Sequence of chain 5.A:
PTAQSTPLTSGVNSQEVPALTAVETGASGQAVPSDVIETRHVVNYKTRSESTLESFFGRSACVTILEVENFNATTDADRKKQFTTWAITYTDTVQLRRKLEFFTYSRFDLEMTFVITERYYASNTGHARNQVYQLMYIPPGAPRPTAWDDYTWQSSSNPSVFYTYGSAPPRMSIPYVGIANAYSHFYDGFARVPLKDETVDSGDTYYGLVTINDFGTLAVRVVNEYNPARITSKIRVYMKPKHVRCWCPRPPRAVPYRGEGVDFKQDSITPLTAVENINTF

Sequence of chain 4.A:
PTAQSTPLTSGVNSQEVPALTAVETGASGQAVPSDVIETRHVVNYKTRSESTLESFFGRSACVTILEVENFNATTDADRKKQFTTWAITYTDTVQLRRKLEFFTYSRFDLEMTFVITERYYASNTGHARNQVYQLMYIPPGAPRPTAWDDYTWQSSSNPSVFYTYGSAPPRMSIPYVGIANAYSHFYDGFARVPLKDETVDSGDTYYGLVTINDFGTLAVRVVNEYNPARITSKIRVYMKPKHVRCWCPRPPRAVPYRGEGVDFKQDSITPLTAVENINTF

Binding-site contacts:
Ligand atom O4 contacts residue TYR145 of chain 5.A at 4.2 Å.
Ligand atom O1A contacts residue ALA146 of chain 5.A at 3.2 Å.
Ligand atom O1B contacts residue SER147 of chain 5.A at 2.7 Å (h-bond).
Ligand atom C3 contacts residue PRO252 of chain 4.A at 3.8 Å (hydrophobic).
Ligand atom C11 contacts residue ARG143 of chain 5.A at 4.0 Å.
Ligand atom C9 contacts residue TYR145 of chain 5.A at 4.4 Å (hydrophobic).
Ligand atom C5 contacts residue TYR145 of chain 5.A at 3.3 Å (hydrophobic).
Ligand atom N5 contacts residue TYR145 of chain 5.A at 2.6 Å (h-bond).
Ligand atom O1A contacts residue SER147 of chain 5.A at 3.1 Å (h-bond).
Ligand atom C4 contacts residue TYR145 of chain 5.A at 3.6 Å (hydrophobic).
Ligand atom O1B contacts residue ALA146 of chain 5.A at 4.3 Å.
Ligand atom C4 contacts residue PRO252 of chain 4.A at 3.7 Å (hydrophobic).
Ligand atom C7 contacts residue TYR145 of chain 5.A at 3.9 Å (hydrophobic).
Ligand atom O4 contacts residue ASN251 of chain 4.A at 4.1 Å.
Ligand atom C1 contacts residue SER147 of chain 5.A at 3.6 Å.
Ligand atom O1A contacts residue ASN148 of chain 5.A at 4.3 Å.
Ligand atom C11 contacts residue TYR145 of chain 5.A at 3.7 Å (hydrophobic).
Ligand atom O4 contacts residue PRO252 of chain 4.A at 3.6 Å.
Ligand atom O10 contacts residue TYR250 of chain 4.A at 2.8 Å (h-bond).
Ligand atom C10 contacts residue TYR250 of chain 4.A at 3.5 Å (hydrophobic).
Ligand atom C11 contacts residue TYR250 of chain 4.A at 3.7 Å (hydrophobic).
Ligand atom O4 contacts residue TYR250 of chain 4.A at 3.4 Å.
Ligand atom C10 contacts residue TYR145 of chain 5.A at 3.6 Å (hydrophobic).
Ligand atom O8 contacts residue ALA146 of chain 5.A at 3.3 Å.
Ligand atom C1 contacts residue ALA146 of chain 5.A at 4.0 Å (hydrophobic).
Ligand atom C6 contacts residue TYR145 of chain 5.A at 3.4 Å (hydrophobic).
Ligand atom N5 contacts residue TYR250 of chain 4.A at 4.4 Å.
Ligand atom O1B contacts residue PRO252 of chain 4.A at 3.3 Å.
Ligand atom C1 contacts residue PRO252 of chain 4.A at 4.0 Å (hydrophobic).
Ligand atom C8 contacts residue ALA146 of chain 5.A at 4.5 Å (hydrophobic).
Ligand atom C6 contacts residue ALA146 of chain 5.A at 4.2 Å (hydrophobic).

A small-molecule ligand and the protein it binds are described below.
Small molecule (SMILES): CC(=O)N[C@H]1[C@H]([C@H](O)[C@H](O)CO)O[C@@](O)(C(=O)O)C[C@@H]1O